Binding-site contacts:
Ligand atom C11 contacts residue LOS1 of chain 2.J at 0.3 Å.
Ligand atom C30 contacts residue LOS1 of chain 2.J at 1.7 Å.
Ligand atom NE2 contacts residue LOS1 of chain 2.J at 0.1 Å.
Ligand atom ND1 contacts residue LOS1 of chain 2.J at 0.2 Å (h-bond).
Ligand atom C12 contacts residue LOS1 of chain 2.J at 0.2 Å.
Ligand atom C35 contacts residue LOS1 of chain 2.J at 0.4 Å.
Ligand atom C27 contacts residue LOS1 of chain 2.J at 0.9 Å.
Ligand atom C29 contacts residue LOS1 of chain 2.J at 0.9 Å.
Ligand atom C34 contacts residue ASP77 of chain 2.B at 3.2 Å.
Ligand atom C7 contacts residue LOS1 of chain 2.J at 0.2 Å.
Ligand atom N26 contacts residue LOS1 of chain 2.J at 0.8 Å.
Ligand atom CD2 contacts residue LOS1 of chain 2.J at 0.6 Å.
Ligand atom CE1 contacts residue LOS1 of chain 2.J at 0.1 Å.
Ligand atom N2 contacts residue HIS83 of chain 2.B at 3.2 Å (h-bond).
Ligand atom C28 contacts residue LOS1 of chain 2.J at 0.7 Å.
Ligand atom C33 contacts residue LOS1 of chain 2.J at 1.0 Å.
Ligand atom N37 contacts residue LOS1 of chain 2.J at 0.4 Å (h-bond).
Ligand atom C8 contacts residue LOS1 of chain 2.J at 0.2 Å.
Ligand atom C3 contacts residue HIS83 of chain 2.B at 3.4 Å.
Ligand atom C31 contacts residue LOS1 of chain 2.J at 1.1 Å.
Ligand atom C36 contacts residue LOS1 of chain 2.J at 0.7 Å.
Ligand atom CG contacts residue LOS1 of chain 2.J at 0.7 Å.
Ligand atom OS contacts residue HIS83 of chain 2.B at 2.1 Å.
Ligand atom C33 contacts residue ASP77 of chain 2.B at 3.3 Å.
Ligand atom C6 contacts residue LOS1 of chain 2.J at 0.2 Å.
Ligand atom N37 contacts residue HIS83 of chain 2.B at 2.8 Å (h-bond).
Ligand atom N13 contacts residue LOS1 of chain 2.J at 0.2 Å (h-bond).
Ligand atom OS contacts residue LOS1 of chain 2.J at 0.1 Å.
Ligand atom C32 contacts residue LOS1 of chain 2.J at 0.6 Å.
Ligand atom C3 contacts residue LOS1 of chain 2.J at 0.2 Å.
Ligand atom C4 contacts residue LOS1 of chain 2.J at 0.2 Å.
Ligand atom C30 contacts residue VAL80 of chain 2.B at 3.3 Å (hydrophobic).
Ligand atom C9 contacts residue LOS1 of chain 2.J at 0.2 Å.
Ligand atom C10 contacts residue LOS1 of chain 2.J at 0.3 Å.
Ligand atom C35 contacts residue LYS74 of chain 2.B at 3.4 Å.
Ligand atom N26 contacts residue HIS83 of chain 2.B at 2.9 Å (h-bond).
Ligand atom N2 contacts residue LOS1 of chain 2.J at 0.1 Å (h-bond).
Ligand atom C5 contacts residue LOS1 of chain 2.J at 0.2 Å.
Ligand atom C34 contacts residue LOS1 of chain 2.J at 0.6 Å.
Ligand atom ND1 contacts residue HIS83 of chain 2.B at 3.1 Å (h-bond).

This protein binds this small molecule.
Small molecule (SMILES): c1ccn2->[Os+2]3(n4ccnc4)(<-n4ccccc4-c2c1)<-n1ccccc1-c1ccccn->31

Sequence of chain 2.B:
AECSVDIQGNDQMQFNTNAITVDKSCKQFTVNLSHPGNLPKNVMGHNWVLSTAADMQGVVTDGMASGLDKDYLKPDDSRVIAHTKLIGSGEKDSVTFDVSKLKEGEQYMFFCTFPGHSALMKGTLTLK